Binding-site contacts:
Ligand atom C4 contacts residue LEU139 of chain 1.C at 3.4 Å (hydrophobic).
Ligand atom N3 contacts residue LEU139 of chain 1.C at 3.7 Å.
Ligand atom C4 contacts residue ALA36 of chain 1.C at 3.6 Å (hydrophobic).
Ligand atom C15 contacts residue ASN137 of chain 1.C at 3.5 Å.
Ligand atom C22 contacts residue LEU88 of chain 1.C at 3.3 Å (hydrophobic).
Ligand atom C20 contacts residue LYS94 of chain 1.C at 3.8 Å.
Ligand atom CL1 contacts residue LYS94 of chain 1.C at 3.7 Å.
Ligand atom C2 contacts residue LEU88 of chain 1.C at 3.4 Å (hydrophobic).
Ligand atom C8 contacts residue GLU86 of chain 1.C at 3.7 Å.
Ligand atom C20 contacts residue GLN90 of chain 1.C at 3.8 Å.
Ligand atom C5 contacts residue ALA36 of chain 1.C at 3.8 Å (hydrophobic).
Ligand atom N3 contacts residue LEU88 of chain 1.C at 2.9 Å (h-bond).
Ligand atom C22 contacts residue PHE87 of chain 1.C at 3.6 Å (hydrophobic).
Ligand atom C21 contacts residue GLN90 of chain 1.C at 3.8 Å.
Ligand atom C21 contacts residue HIS89 of chain 1.C at 3.4 Å.
Ligand atom N3 contacts residue PHE87 of chain 1.C at 3.8 Å.
Ligand atom C5 contacts residue LEU139 of chain 1.C at 3.3 Å (hydrophobic).
Ligand atom C13 contacts residue GLU17 of chain 1.C at 3.2 Å.
Ligand atom C22 contacts residue HIS89 of chain 1.C at 3.4 Å.
Ligand atom N2 contacts residue LEU88 of chain 1.C at 2.5 Å (h-bond).
Ligand atom C8 contacts residue ALA36 of chain 1.C at 3.8 Å (hydrophobic).
Ligand atom CL1 contacts residue ASP91 of chain 1.C at 2.8 Å.
Ligand atom C4 contacts residue GLU86 of chain 1.C at 3.7 Å.
Ligand atom N7 contacts residue LEU139 of chain 1.C at 3.8 Å.
Ligand atom N9 contacts residue GLU86 of chain 1.C at 2.8 Å (salt-bridge).
Ligand atom C14 contacts residue GLU17 of chain 1.C at 3.6 Å.
Ligand atom N9 contacts residue PHE85 of chain 1.C at 3.8 Å.
Ligand atom C17 contacts residue LEU88 of chain 1.C at 3.2 Å (hydrophobic).
Ligand atom C8 contacts residue PHE85 of chain 1.C at 3.5 Å (hydrophobic).
Ligand atom C6 contacts residue LEU139 of chain 1.C at 3.5 Å (hydrophobic).
Ligand atom C19 contacts residue ILE15 of chain 1.C at 3.7 Å (hydrophobic).
Ligand atom C10 contacts residue ILE15 of chain 1.C at 3.4 Å (hydrophobic).
Ligand atom C16 contacts residue GLN136 of chain 1.C at 3.8 Å.
Ligand atom C18 contacts residue ILE15 of chain 1.C at 3.6 Å (hydrophobic).
Ligand atom N2 contacts residue PHE87 of chain 1.C at 3.4 Å.
Ligand atom N1 contacts residue LEU139 of chain 1.C at 3.8 Å.
Ligand atom C17 contacts residue PHE87 of chain 1.C at 3.8 Å (hydrophobic).
Ligand atom C13 contacts residue GLY18 of chain 1.C at 3.8 Å.
Ligand atom N9 contacts residue ALA36 of chain 1.C at 3.5 Å.
Ligand atom C14 contacts residue GLY18 of chain 1.C at 3.6 Å.

Sequence of chain 1.C:
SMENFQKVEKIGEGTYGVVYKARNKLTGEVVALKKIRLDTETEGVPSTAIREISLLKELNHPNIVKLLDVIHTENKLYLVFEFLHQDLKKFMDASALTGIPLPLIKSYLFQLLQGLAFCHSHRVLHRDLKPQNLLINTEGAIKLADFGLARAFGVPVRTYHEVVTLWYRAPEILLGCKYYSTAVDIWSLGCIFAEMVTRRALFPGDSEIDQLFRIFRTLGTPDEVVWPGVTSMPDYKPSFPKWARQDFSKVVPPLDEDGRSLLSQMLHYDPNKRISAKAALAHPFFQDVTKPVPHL

A protein and the small-molecule ligand that binds it are described below.
Small molecule (SMILES): Clc1cccc(Nc2nc(OCC3CCCCC3)c3[nH]cnc3n2)c1